This small molecule binds to this protein.
Small molecule (SMILES): CC(=O)N[C@H]1[C@H](O[C@H]2[C@H](O)[C@@H](NC(C)=O)CO[C@@H]2CO)O[C@H](CO)[C@@H](O)[C@@H]1O

Binding-site contacts:
Ligand atom C8 contacts residue GLY86 of chain 1.C at 3.1 Å.
Ligand atom C5 contacts residue ASN80 of chain 1.C at 3.4 Å.
Ligand atom N2 contacts residue GLN88 of chain 1.C at 4.1 Å.
Ligand atom C2 contacts residue ASN80 of chain 1.C at 2.7 Å.
Ligand atom C3 contacts residue GLN88 of chain 1.C at 4.3 Å.
Ligand atom O6 contacts residue GLN88 of chain 1.C at 3.4 Å (h-bond).
Ligand atom C6 contacts residue ALA79 of chain 1.C at 4.1 Å (hydrophobic).
Ligand atom N2 contacts residue GLY86 of chain 1.C at 3.9 Å.
Ligand atom N2 contacts residue ASN80 of chain 1.C at 2.9 Å (h-bond).
Ligand atom C7 contacts residue ASN80 of chain 1.C at 3.9 Å.
Ligand atom C2 contacts residue GLN88 of chain 1.C at 4.5 Å.
Ligand atom C3 contacts residue ASN80 of chain 1.C at 3.8 Å.
Ligand atom C7 contacts residue GLY86 of chain 1.C at 3.9 Å.
Ligand atom C1 contacts residue ALA79 of chain 1.C at 4.3 Å (hydrophobic).
Ligand atom O5 contacts residue ASN80 of chain 1.C at 2.2 Å (h-bond).
Ligand atom O6 contacts residue HIS90 of chain 1.C at 3.2 Å (h-bond).
Ligand atom O5 contacts residue GLN88 of chain 1.C at 4.2 Å.
Ligand atom C1 contacts residue GLN88 of chain 1.C at 3.9 Å.
Ligand atom C6 contacts residue ASN80 of chain 1.C at 4.4 Å.
Ligand atom C6 contacts residue HIS90 of chain 1.C at 3.5 Å.
Ligand atom C1 contacts residue ASN80 of chain 1.C at 1.4 Å.
Ligand atom C4 contacts residue ASN80 of chain 1.C at 4.2 Å.
Ligand atom O6 contacts residue ALA79 of chain 1.C at 2.9 Å.

Sequence of chain 1.C:
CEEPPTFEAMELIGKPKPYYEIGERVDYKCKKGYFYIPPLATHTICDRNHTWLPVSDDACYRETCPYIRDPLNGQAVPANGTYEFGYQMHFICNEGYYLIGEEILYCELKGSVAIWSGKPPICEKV